The small molecule below binds the protein below.
Small molecule (SMILES): CC(=O)N[C@H]1[C@H](O[C@H]2[C@H](O)[C@@H](NC(C)=O)CO[C@@H]2CO)O[C@H](CO)[C@@H](O)[C@@H]1O

Sequence of chain 1.C:
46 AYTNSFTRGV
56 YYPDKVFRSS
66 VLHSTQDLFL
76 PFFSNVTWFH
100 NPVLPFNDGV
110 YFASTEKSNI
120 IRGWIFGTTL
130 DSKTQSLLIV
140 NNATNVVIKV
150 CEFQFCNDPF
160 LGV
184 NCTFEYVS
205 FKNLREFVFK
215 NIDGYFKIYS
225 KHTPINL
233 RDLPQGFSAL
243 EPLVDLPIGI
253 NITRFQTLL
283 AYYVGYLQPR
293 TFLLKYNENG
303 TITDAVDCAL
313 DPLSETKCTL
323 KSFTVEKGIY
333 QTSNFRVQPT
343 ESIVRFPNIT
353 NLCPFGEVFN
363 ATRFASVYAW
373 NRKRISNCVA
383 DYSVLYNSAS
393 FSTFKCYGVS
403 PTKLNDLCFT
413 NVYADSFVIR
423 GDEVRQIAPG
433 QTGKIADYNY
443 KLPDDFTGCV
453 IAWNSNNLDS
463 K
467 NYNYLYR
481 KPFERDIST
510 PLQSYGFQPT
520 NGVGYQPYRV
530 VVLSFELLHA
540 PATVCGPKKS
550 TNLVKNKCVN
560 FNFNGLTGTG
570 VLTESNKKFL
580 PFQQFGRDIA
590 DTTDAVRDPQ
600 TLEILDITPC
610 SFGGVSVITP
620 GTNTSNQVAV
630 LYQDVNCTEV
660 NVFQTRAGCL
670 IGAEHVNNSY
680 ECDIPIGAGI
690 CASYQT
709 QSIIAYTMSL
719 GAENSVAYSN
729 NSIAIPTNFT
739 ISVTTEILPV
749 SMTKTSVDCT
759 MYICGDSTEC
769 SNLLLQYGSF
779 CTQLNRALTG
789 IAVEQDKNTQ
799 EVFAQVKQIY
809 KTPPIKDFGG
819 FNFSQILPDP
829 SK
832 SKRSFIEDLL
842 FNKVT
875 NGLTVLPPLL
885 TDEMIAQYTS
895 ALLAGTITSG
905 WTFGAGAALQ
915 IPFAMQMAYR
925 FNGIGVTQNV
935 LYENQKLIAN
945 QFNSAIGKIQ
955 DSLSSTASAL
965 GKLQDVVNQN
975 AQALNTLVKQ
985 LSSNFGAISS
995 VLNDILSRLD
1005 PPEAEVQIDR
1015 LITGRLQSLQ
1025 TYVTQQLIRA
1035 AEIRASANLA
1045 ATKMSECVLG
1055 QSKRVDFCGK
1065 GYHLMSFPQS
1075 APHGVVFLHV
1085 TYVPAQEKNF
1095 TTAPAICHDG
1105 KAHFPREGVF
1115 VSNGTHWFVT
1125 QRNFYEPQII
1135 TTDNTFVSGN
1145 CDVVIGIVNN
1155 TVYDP

Binding-site contacts:
Ligand atom O7 contacts residue GLN1090 of chain 1.C at 4.2 Å.
Ligand atom C2 contacts residue ASN736 of chain 1.C at 2.5 Å.
Ligand atom C7 contacts residue LEU941 of chain 1.C at 3.8 Å (hydrophobic).
Ligand atom O6 contacts residue THR738 of chain 1.C at 4.4 Å.
Ligand atom C1 contacts residue LEU941 of chain 1.C at 4.3 Å (hydrophobic).
Ligand atom C3 contacts residue ASN736 of chain 1.C at 3.8 Å.
Ligand atom O5 contacts residue GLN1090 of chain 1.C at 4.3 Å.
Ligand atom C1 contacts residue GLN1090 of chain 1.C at 4.4 Å.
Ligand atom C8 contacts residue ASN736 of chain 1.C at 4.3 Å.
Ligand atom C8 contacts residue THR735 of chain 1.C at 4.4 Å.
Ligand atom C5 contacts residue LEU941 of chain 1.C at 4.3 Å (hydrophobic).
Ligand atom C3 contacts residue LEU941 of chain 1.C at 4.0 Å (hydrophobic).
Ligand atom C5 contacts residue ASN736 of chain 1.C at 3.7 Å.
Ligand atom C4 contacts residue ASN736 of chain 1.C at 4.3 Å.
Ligand atom C1 contacts residue ASN736 of chain 1.C at 1.5 Å.
Ligand atom C7 contacts residue ASN736 of chain 1.C at 3.2 Å.
Ligand atom O6 contacts residue GLN945 of chain 1.C at 4.3 Å.
Ligand atom O7 contacts residue LEU941 of chain 1.C at 3.4 Å.
Ligand atom N2 contacts residue ASN736 of chain 1.C at 2.9 Å (h-bond).
Ligand atom O5 contacts residue ASN736 of chain 1.C at 2.4 Å (h-bond).
Ligand atom O7 contacts residue ASN736 of chain 1.C at 3.2 Å (h-bond).
Ligand atom N2 contacts residue LEU941 of chain 1.C at 4.4 Å.
Ligand atom O4 contacts residue LEU941 of chain 1.C at 4.0 Å.
Ligand atom C8 contacts residue LEU941 of chain 1.C at 4.0 Å (hydrophobic).